A protein and the small-molecule ligand that binds it are described below.
Small molecule (SMILES): OC[C@H]1O[C@H](Oc2c[nH]c3ccc(Br)c(Cl)c23)[C@@H](O)[C@@H](O)[C@@H]1O

Sequence of chain 1.B:
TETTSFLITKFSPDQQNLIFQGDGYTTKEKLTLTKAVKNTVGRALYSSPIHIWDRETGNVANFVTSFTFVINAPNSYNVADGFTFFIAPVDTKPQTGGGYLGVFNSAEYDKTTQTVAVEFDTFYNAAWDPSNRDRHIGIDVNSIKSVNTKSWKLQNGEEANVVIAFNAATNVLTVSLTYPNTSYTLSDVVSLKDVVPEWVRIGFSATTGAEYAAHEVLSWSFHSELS

Binding-site contacts:
Ligand atom O5 contacts residue ALA217 of chain 1.B at 2.8 Å (h-bond).
Ligand atom O4 contacts residue PHE123 of chain 1.B at 3.2 Å.
Ligand atom C4 contacts residue GLY99 of chain 1.B at 3.6 Å.
Ligand atom O3 contacts residue GLY99 of chain 1.B at 2.8 Å (h-bond).
Ligand atom N1 contacts residue ALA217 of chain 1.B at 3.8 Å.
Ligand atom O2 contacts residue GLY216 of chain 1.B at 3.8 Å.
Ligand atom C3 contacts residue GLY99 of chain 1.B at 3.8 Å.
Ligand atom O5 contacts residue GLY216 of chain 1.B at 3.6 Å.
Ligand atom C1 contacts residue ALA217 of chain 1.B at 3.6 Å (hydrophobic).
Ligand atom C4 contacts residue ASN125 of chain 1.B at 3.8 Å.
Ligand atom C5 contacts residue ALA217 of chain 1.B at 3.9 Å (hydrophobic).
Ligand atom O5 contacts residue GLU218 of chain 1.B at 4.2 Å.
Ligand atom C6 contacts residue GLU218 of chain 1.B at 3.9 Å.
Ligand atom C6 contacts residue ALA217 of chain 1.B at 3.9 Å (hydrophobic).
Ligand atom C3 contacts residue ASN125 of chain 1.B at 3.9 Å.
Ligand atom C11 contacts residue PHE123 of chain 1.B at 4.0 Å (hydrophobic).
Ligand atom C6 contacts residue ALA80 of chain 1.B at 3.5 Å (hydrophobic).
Ligand atom O4 contacts residue ASN125 of chain 1.B at 2.7 Å (h-bond).
Ligand atom C7 contacts residue ALA217 of chain 1.B at 3.6 Å (hydrophobic).
Ligand atom C8 contacts residue ALA217 of chain 1.B at 3.7 Å (hydrophobic).
Ligand atom O6 contacts residue GLU218 of chain 1.B at 3.0 Å (salt-bridge).
Ligand atom C6 contacts residue PHE123 of chain 1.B at 3.5 Å (hydrophobic).
Ligand atom C4 contacts residue GLY98 of chain 1.B at 4.2 Å.
Ligand atom O6 contacts residue ALA217 of chain 1.B at 3.0 Å (h-bond).
Ligand atom O6 contacts residue ASP81 of chain 1.B at 3.0 Å (salt-bridge).
Ligand atom O4 contacts residue GLY99 of chain 1.B at 3.3 Å (h-bond).
Ligand atom O3 contacts residue GLY98 of chain 1.B at 3.6 Å.
Ligand atom C5 contacts residue PHE123 of chain 1.B at 3.6 Å (hydrophobic).
Ligand atom C11 contacts residue ALA217 of chain 1.B at 3.7 Å (hydrophobic).
Ligand atom O4 contacts residue ASP81 of chain 1.B at 2.6 Å (salt-bridge).
Ligand atom C5 contacts residue ASP81 of chain 1.B at 3.9 Å.
Ligand atom O6 contacts residue GLY216 of chain 1.B at 3.0 Å.
Ligand atom O6 contacts residue ALA80 of chain 1.B at 3.2 Å.
Ligand atom O2 contacts residue GLY98 of chain 1.B at 3.8 Å.
Ligand atom O3 contacts residue ASN125 of chain 1.B at 3.8 Å.
Ligand atom C6 contacts residue ASP81 of chain 1.B at 3.4 Å.
Ligand atom O2 contacts residue ALA217 of chain 1.B at 4.2 Å.
Ligand atom C4 contacts residue PHE123 of chain 1.B at 4.1 Å (hydrophobic).
Ligand atom C9 contacts residue ALA217 of chain 1.B at 3.7 Å (hydrophobic).
Ligand atom C4 contacts residue ASP81 of chain 1.B at 3.2 Å.